This protein binds this small molecule.
Small molecule (SMILES): CC(C)(CO)[C@@H](O)C(=O)O[P](=O)(O)OC[C@H]1O[C@@H](n2cnc3c(N)ncnc32)[C@H](O)[C@@H]1O

Binding-site contacts:
Ligand atom C14 contacts residue PRO38 of chain 1.A at 3.6 Å (hydrophobic).
Ligand atom O13 contacts residue GLN164 of chain 1.A at 2.6 Å (h-bond).
Ligand atom O2P contacts residue THR39 of chain 1.A at 3.6 Å.
Ligand atom C4' contacts residue PRO38 of chain 1.A at 3.7 Å (hydrophobic).
Ligand atom O5' contacts residue HIS47 of chain 1.A at 3.7 Å.
Ligand atom N3 contacts residue LEU50 of chain 1.A at 3.3 Å.
Ligand atom O2' contacts residue ASP161 of chain 1.A at 2.7 Å (salt-bridge).
Ligand atom O3' contacts residue GLY158 of chain 1.A at 3.0 Å (h-bond).
Ligand atom C16 contacts residue GLN72 of chain 1.A at 3.4 Å.
Ligand atom O14 contacts residue VAL142 of chain 1.A at 3.6 Å.
Ligand atom N7 contacts residue MET195 of chain 1.A at 3.4 Å (h-bond).
Ligand atom O2' contacts residue GLY158 of chain 1.A at 3.3 Å (h-bond).
Ligand atom C6 contacts residue MET195 of chain 1.A at 3.6 Å (hydrophobic).
Ligand atom C15 contacts residue GLN164 of chain 1.A at 3.6 Å.
Ligand atom O2P contacts residue MET40 of chain 1.A at 2.9 Å (h-bond).
Ligand atom C12 contacts residue GLN164 of chain 1.A at 3.7 Å.
Ligand atom C5' contacts residue PRO38 of chain 1.A at 3.5 Å (hydrophobic).
Ligand atom C6 contacts residue GLY46 of chain 1.A at 3.5 Å.
Ligand atom N1 contacts residue VAL187 of chain 1.A at 2.9 Å (h-bond).
Ligand atom C12 contacts residue GLN72 of chain 1.A at 3.4 Å.
Ligand atom N3 contacts residue GLY158 of chain 1.A at 3.4 Å.
Ligand atom N6 contacts residue MET195 of chain 1.A at 2.7 Å (h-bond).
Ligand atom O3' contacts residue PHE157 of chain 1.A at 3.4 Å.
Ligand atom O12 contacts residue MET40 of chain 1.A at 3.5 Å.
Ligand atom N7 contacts residue LYS160 of chain 1.A at 3.5 Å.
Ligand atom N6 contacts residue LYS160 of chain 1.A at 3.7 Å.
Ligand atom C14 contacts residue THR39 of chain 1.A at 3.5 Å.
Ligand atom C2' contacts residue ASP161 of chain 1.A at 3.0 Å.
Ligand atom N6 contacts residue VAL187 of chain 1.A at 3.0 Å (h-bond).
Ligand atom C2 contacts residue PRO185 of chain 1.A at 3.6 Å (hydrophobic).
Ligand atom O4' contacts residue HIS47 of chain 1.A at 3.5 Å.
Ligand atom C16 contacts residue VAL142 of chain 1.A at 3.5 Å (hydrophobic).
Ligand atom O2P contacts residue HIS47 of chain 1.A at 3.3 Å (h-bond).
Ligand atom N1 contacts residue THR186 of chain 1.A at 3.5 Å.
Ligand atom N7 contacts residue HIS44 of chain 1.A at 3.5 Å.
Ligand atom O13 contacts residue GLN72 of chain 1.A at 2.9 Å (h-bond).
Ligand atom O14 contacts residue MET40 of chain 1.A at 3.7 Å.
Ligand atom C15 contacts residue PHE157 of chain 1.A at 3.5 Å (hydrophobic).
Ligand atom O11 contacts residue GLN164 of chain 1.A at 2.9 Å (h-bond).
Ligand atom O14 contacts residue GLN72 of chain 1.A at 2.7 Å (h-bond).

Sequence of chain 1.A:
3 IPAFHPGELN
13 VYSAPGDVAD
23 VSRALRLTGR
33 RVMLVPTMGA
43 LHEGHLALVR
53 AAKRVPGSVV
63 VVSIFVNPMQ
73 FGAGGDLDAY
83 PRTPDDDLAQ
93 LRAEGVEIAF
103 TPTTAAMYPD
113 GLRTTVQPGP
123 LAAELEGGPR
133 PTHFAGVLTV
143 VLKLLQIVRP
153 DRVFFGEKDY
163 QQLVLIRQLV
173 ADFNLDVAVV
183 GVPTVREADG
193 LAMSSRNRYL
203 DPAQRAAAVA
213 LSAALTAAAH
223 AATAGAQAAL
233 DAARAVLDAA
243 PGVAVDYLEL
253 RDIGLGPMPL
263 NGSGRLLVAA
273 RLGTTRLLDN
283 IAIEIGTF